Binding-site contacts:
Ligand atom O4' contacts residue VAL113 of chain 1.F at 3.5 Å.
Ligand atom O3G contacts residue VAL137 of chain 1.F at 3.4 Å.
Ligand atom O2G contacts residue MG1 of chain 1.R at 1.9 Å.
Ligand atom PA contacts residue GLY138 of chain 1.F at 3.7 Å.
Ligand atom N6 contacts residue ILE98 of chain 1.F at 3.8 Å.
Ligand atom C4' contacts residue VAL113 of chain 1.F at 3.8 Å (hydrophobic).
Ligand atom N6 contacts residue ASP93 of chain 1.F at 3.5 Å (salt-bridge).
Ligand atom O1A contacts residue ASN66 of chain 1.F at 2.8 Å (h-bond).
Ligand atom O5' contacts residue VAL113 of chain 1.F at 3.5 Å.
Ligand atom O1B contacts residue ASN66 of chain 1.F at 2.5 Å (h-bond).
Ligand atom O3G contacts residue GLY138 of chain 1.F at 2.3 Å (h-bond).
Ligand atom O3G contacts residue GLY136 of chain 1.F at 3.9 Å.
Ligand atom PG contacts residue MG1 of chain 1.R at 3.2 Å.
Ligand atom C2 contacts residue GLU70 of chain 1.F at 2.6 Å.
Ligand atom O3G contacts residue GLU62 of chain 1.F at 3.6 Å (salt-bridge).
Ligand atom O3G contacts residue MG1 of chain 1.R at 3.3 Å.
Ligand atom N6 contacts residue SER183 of chain 1.F at 3.5 Å (h-bond).
Ligand atom O2G contacts residue ASN66 of chain 1.F at 3.4 Å (h-bond).
Ligand atom O1B contacts residue MG1 of chain 1.R at 2.4 Å.
Ligand atom C6 contacts residue ILE98 of chain 1.F at 3.3 Å (hydrophobic).
Ligand atom C5 contacts residue ILE98 of chain 1.F at 3.0 Å (hydrophobic).
Ligand atom PG contacts residue GLY138 of chain 1.F at 3.8 Å.
Ligand atom PA contacts residue MG1 of chain 1.R at 3.0 Å.
Ligand atom C5' contacts residue VAL113 of chain 1.F at 2.7 Å (hydrophobic).
Ligand atom N1 contacts residue GLU70 of chain 1.F at 3.2 Å (salt-bridge).
Ligand atom O2A contacts residue VAL139 of chain 1.F at 3.1 Å (h-bond).
Ligand atom N9 contacts residue ILE98 of chain 1.F at 3.8 Å.
Ligand atom O2A contacts residue GLY138 of chain 1.F at 2.5 Å.
Ligand atom C6 contacts residue SER183 of chain 1.F at 3.8 Å.
Ligand atom O1A contacts residue MG1 of chain 1.R at 2.3 Å.
Ligand atom N7 contacts residue ILE98 of chain 1.F at 3.1 Å.
Ligand atom C8 contacts residue ILE98 of chain 1.F at 3.6 Å (hydrophobic).
Ligand atom O2A contacts residue MG1 of chain 1.R at 3.3 Å.
Ligand atom PB contacts residue MG1 of chain 1.R at 3.4 Å.
Ligand atom C4 contacts residue ILE98 of chain 1.F at 3.4 Å (hydrophobic).
Ligand atom O3A contacts residue MG1 of chain 1.R at 3.6 Å.
Ligand atom O2G contacts residue GLU62 of chain 1.F at 3.9 Å.
Ligand atom N3 contacts residue GLU70 of chain 1.F at 3.2 Å (salt-bridge).
Ligand atom N1 contacts residue SER183 of chain 1.F at 3.7 Å.
Ligand atom N7 contacts residue ASN66 of chain 1.F at 3.7 Å.

This small molecule binds to this protein.
Small molecule (SMILES): Nc1ncnc2c1ncn2[C@@H]1O[C@H](CO[P](=O)(O)O[P](=O)(O)CP(=O)(O)O)[C@@H](O)[C@H]1O

Sequence of chain 1.F:
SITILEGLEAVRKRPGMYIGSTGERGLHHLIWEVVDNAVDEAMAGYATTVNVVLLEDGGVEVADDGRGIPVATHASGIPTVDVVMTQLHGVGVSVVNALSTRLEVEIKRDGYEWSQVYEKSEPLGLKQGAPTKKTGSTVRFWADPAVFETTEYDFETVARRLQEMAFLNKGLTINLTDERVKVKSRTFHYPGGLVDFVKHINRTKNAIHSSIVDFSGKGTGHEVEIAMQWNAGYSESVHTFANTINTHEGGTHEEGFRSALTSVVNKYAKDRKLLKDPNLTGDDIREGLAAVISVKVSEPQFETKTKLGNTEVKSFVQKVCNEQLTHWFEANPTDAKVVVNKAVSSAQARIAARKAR